Binding-site contacts:
Ligand atom C19 contacts residue GLY173 of chain 1.A at 3.9 Å.
Ligand atom C09 contacts residue LEU163 of chain 1.A at 4.0 Å (hydrophobic).
Ligand atom N15 contacts residue GLU149 of chain 1.A at 3.7 Å.
Ligand atom C29 contacts residue ASN274 of chain 1.A at 3.7 Å.
Ligand atom O23 contacts residue PHE146 of chain 1.A at 3.7 Å.
Ligand atom C27 contacts residue THR174 of chain 1.A at 3.9 Å.
Ligand atom C07 contacts residue LEU163 of chain 1.A at 3.8 Å (hydrophobic).
Ligand atom N20 contacts residue THR174 of chain 1.A at 2.9 Å (h-bond).
Ligand atom O23 contacts residue ALA147 of chain 1.A at 3.8 Å.
Ligand atom C24 contacts residue PHE151 of chain 1.A at 3.7 Å (hydrophobic).
Ligand atom C30 contacts residue ASN274 of chain 1.A at 3.6 Å.
Ligand atom C21 contacts residue THR174 of chain 1.A at 3.1 Å.
Ligand atom C02 contacts residue THR150 of chain 1.A at 3.1 Å.
Ligand atom C32 contacts residue ASP108 of chain 1.A at 1.4 Å.
Ligand atom C30 contacts residue ASP108 of chain 1.A at 3.1 Å.
Ligand atom C21 contacts residue THR150 of chain 1.A at 3.5 Å.
Ligand atom C25 contacts residue PHE146 of chain 1.A at 3.8 Å (hydrophobic).
Ligand atom O35 contacts residue THR150 of chain 1.A at 3.1 Å (h-bond).
Ligand atom C24 contacts residue ALA147 of chain 1.A at 4.0 Å (hydrophobic).
Ligand atom N20 contacts residue THR150 of chain 1.A at 3.8 Å.
Ligand atom C28 contacts residue ASN274 of chain 1.A at 3.8 Å.
Ligand atom C24 contacts residue THR174 of chain 1.A at 3.4 Å.
Ligand atom O26 contacts residue GLY178 of chain 1.A at 4.0 Å.
Ligand atom O36 contacts residue CYS177 of chain 1.A at 4.0 Å.
Ligand atom C22 contacts residue CYS177 of chain 1.A at 3.6 Å (hydrophobic).
Ligand atom C18 contacts residue GLY173 of chain 1.A at 3.5 Å.
Ligand atom C08 contacts residue LEU163 of chain 1.A at 3.8 Å (hydrophobic).
Ligand atom C25 contacts residue CYS177 of chain 1.A at 4.1 Å (hydrophobic).
Ligand atom N20 contacts residue GLY173 of chain 1.A at 3.8 Å.
Ligand atom N16 contacts residue GLU149 of chain 1.A at 3.5 Å (salt-bridge).
Ligand atom C18 contacts residue VAL169 of chain 1.A at 3.7 Å (hydrophobic).
Ligand atom C30 contacts residue ASN43 of chain 1.A at 3.8 Å.
Ligand atom C32 contacts residue TRP109 of chain 1.A at 4.0 Å (hydrophobic).
Ligand atom C13 contacts residue THR150 of chain 1.A at 3.9 Å.
Ligand atom C28 contacts residue THR174 of chain 1.A at 3.9 Å.
Ligand atom C03 contacts residue THR150 of chain 1.A at 4.0 Å.
Ligand atom C19 contacts residue THR174 of chain 1.A at 4.0 Å.
Ligand atom C01 contacts residue THR150 of chain 1.A at 4.0 Å.
Ligand atom O26 contacts residue THR174 of chain 1.A at 3.5 Å.
Ligand atom C31 contacts residue ASP108 of chain 1.A at 2.4 Å.

Sequence of chain 1.A:
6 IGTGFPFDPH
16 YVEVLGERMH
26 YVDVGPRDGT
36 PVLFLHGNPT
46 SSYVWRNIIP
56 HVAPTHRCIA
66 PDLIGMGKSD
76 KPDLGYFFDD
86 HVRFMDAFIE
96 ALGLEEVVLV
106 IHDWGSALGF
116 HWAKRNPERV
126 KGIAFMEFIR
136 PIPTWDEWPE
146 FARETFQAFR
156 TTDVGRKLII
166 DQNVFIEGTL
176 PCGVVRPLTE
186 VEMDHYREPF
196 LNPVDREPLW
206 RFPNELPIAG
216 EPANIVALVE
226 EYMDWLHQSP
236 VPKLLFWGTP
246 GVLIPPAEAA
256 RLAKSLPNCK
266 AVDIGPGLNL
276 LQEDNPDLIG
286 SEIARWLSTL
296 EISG

A small-molecule ligand and the protein it binds are described below.
Small molecule (SMILES): CCCCCCOCCOCCNC(=O)CCN1C(=O)c2cccc3c(NNN)ccc(c23)C1=O